Sequence of chain 1.C:
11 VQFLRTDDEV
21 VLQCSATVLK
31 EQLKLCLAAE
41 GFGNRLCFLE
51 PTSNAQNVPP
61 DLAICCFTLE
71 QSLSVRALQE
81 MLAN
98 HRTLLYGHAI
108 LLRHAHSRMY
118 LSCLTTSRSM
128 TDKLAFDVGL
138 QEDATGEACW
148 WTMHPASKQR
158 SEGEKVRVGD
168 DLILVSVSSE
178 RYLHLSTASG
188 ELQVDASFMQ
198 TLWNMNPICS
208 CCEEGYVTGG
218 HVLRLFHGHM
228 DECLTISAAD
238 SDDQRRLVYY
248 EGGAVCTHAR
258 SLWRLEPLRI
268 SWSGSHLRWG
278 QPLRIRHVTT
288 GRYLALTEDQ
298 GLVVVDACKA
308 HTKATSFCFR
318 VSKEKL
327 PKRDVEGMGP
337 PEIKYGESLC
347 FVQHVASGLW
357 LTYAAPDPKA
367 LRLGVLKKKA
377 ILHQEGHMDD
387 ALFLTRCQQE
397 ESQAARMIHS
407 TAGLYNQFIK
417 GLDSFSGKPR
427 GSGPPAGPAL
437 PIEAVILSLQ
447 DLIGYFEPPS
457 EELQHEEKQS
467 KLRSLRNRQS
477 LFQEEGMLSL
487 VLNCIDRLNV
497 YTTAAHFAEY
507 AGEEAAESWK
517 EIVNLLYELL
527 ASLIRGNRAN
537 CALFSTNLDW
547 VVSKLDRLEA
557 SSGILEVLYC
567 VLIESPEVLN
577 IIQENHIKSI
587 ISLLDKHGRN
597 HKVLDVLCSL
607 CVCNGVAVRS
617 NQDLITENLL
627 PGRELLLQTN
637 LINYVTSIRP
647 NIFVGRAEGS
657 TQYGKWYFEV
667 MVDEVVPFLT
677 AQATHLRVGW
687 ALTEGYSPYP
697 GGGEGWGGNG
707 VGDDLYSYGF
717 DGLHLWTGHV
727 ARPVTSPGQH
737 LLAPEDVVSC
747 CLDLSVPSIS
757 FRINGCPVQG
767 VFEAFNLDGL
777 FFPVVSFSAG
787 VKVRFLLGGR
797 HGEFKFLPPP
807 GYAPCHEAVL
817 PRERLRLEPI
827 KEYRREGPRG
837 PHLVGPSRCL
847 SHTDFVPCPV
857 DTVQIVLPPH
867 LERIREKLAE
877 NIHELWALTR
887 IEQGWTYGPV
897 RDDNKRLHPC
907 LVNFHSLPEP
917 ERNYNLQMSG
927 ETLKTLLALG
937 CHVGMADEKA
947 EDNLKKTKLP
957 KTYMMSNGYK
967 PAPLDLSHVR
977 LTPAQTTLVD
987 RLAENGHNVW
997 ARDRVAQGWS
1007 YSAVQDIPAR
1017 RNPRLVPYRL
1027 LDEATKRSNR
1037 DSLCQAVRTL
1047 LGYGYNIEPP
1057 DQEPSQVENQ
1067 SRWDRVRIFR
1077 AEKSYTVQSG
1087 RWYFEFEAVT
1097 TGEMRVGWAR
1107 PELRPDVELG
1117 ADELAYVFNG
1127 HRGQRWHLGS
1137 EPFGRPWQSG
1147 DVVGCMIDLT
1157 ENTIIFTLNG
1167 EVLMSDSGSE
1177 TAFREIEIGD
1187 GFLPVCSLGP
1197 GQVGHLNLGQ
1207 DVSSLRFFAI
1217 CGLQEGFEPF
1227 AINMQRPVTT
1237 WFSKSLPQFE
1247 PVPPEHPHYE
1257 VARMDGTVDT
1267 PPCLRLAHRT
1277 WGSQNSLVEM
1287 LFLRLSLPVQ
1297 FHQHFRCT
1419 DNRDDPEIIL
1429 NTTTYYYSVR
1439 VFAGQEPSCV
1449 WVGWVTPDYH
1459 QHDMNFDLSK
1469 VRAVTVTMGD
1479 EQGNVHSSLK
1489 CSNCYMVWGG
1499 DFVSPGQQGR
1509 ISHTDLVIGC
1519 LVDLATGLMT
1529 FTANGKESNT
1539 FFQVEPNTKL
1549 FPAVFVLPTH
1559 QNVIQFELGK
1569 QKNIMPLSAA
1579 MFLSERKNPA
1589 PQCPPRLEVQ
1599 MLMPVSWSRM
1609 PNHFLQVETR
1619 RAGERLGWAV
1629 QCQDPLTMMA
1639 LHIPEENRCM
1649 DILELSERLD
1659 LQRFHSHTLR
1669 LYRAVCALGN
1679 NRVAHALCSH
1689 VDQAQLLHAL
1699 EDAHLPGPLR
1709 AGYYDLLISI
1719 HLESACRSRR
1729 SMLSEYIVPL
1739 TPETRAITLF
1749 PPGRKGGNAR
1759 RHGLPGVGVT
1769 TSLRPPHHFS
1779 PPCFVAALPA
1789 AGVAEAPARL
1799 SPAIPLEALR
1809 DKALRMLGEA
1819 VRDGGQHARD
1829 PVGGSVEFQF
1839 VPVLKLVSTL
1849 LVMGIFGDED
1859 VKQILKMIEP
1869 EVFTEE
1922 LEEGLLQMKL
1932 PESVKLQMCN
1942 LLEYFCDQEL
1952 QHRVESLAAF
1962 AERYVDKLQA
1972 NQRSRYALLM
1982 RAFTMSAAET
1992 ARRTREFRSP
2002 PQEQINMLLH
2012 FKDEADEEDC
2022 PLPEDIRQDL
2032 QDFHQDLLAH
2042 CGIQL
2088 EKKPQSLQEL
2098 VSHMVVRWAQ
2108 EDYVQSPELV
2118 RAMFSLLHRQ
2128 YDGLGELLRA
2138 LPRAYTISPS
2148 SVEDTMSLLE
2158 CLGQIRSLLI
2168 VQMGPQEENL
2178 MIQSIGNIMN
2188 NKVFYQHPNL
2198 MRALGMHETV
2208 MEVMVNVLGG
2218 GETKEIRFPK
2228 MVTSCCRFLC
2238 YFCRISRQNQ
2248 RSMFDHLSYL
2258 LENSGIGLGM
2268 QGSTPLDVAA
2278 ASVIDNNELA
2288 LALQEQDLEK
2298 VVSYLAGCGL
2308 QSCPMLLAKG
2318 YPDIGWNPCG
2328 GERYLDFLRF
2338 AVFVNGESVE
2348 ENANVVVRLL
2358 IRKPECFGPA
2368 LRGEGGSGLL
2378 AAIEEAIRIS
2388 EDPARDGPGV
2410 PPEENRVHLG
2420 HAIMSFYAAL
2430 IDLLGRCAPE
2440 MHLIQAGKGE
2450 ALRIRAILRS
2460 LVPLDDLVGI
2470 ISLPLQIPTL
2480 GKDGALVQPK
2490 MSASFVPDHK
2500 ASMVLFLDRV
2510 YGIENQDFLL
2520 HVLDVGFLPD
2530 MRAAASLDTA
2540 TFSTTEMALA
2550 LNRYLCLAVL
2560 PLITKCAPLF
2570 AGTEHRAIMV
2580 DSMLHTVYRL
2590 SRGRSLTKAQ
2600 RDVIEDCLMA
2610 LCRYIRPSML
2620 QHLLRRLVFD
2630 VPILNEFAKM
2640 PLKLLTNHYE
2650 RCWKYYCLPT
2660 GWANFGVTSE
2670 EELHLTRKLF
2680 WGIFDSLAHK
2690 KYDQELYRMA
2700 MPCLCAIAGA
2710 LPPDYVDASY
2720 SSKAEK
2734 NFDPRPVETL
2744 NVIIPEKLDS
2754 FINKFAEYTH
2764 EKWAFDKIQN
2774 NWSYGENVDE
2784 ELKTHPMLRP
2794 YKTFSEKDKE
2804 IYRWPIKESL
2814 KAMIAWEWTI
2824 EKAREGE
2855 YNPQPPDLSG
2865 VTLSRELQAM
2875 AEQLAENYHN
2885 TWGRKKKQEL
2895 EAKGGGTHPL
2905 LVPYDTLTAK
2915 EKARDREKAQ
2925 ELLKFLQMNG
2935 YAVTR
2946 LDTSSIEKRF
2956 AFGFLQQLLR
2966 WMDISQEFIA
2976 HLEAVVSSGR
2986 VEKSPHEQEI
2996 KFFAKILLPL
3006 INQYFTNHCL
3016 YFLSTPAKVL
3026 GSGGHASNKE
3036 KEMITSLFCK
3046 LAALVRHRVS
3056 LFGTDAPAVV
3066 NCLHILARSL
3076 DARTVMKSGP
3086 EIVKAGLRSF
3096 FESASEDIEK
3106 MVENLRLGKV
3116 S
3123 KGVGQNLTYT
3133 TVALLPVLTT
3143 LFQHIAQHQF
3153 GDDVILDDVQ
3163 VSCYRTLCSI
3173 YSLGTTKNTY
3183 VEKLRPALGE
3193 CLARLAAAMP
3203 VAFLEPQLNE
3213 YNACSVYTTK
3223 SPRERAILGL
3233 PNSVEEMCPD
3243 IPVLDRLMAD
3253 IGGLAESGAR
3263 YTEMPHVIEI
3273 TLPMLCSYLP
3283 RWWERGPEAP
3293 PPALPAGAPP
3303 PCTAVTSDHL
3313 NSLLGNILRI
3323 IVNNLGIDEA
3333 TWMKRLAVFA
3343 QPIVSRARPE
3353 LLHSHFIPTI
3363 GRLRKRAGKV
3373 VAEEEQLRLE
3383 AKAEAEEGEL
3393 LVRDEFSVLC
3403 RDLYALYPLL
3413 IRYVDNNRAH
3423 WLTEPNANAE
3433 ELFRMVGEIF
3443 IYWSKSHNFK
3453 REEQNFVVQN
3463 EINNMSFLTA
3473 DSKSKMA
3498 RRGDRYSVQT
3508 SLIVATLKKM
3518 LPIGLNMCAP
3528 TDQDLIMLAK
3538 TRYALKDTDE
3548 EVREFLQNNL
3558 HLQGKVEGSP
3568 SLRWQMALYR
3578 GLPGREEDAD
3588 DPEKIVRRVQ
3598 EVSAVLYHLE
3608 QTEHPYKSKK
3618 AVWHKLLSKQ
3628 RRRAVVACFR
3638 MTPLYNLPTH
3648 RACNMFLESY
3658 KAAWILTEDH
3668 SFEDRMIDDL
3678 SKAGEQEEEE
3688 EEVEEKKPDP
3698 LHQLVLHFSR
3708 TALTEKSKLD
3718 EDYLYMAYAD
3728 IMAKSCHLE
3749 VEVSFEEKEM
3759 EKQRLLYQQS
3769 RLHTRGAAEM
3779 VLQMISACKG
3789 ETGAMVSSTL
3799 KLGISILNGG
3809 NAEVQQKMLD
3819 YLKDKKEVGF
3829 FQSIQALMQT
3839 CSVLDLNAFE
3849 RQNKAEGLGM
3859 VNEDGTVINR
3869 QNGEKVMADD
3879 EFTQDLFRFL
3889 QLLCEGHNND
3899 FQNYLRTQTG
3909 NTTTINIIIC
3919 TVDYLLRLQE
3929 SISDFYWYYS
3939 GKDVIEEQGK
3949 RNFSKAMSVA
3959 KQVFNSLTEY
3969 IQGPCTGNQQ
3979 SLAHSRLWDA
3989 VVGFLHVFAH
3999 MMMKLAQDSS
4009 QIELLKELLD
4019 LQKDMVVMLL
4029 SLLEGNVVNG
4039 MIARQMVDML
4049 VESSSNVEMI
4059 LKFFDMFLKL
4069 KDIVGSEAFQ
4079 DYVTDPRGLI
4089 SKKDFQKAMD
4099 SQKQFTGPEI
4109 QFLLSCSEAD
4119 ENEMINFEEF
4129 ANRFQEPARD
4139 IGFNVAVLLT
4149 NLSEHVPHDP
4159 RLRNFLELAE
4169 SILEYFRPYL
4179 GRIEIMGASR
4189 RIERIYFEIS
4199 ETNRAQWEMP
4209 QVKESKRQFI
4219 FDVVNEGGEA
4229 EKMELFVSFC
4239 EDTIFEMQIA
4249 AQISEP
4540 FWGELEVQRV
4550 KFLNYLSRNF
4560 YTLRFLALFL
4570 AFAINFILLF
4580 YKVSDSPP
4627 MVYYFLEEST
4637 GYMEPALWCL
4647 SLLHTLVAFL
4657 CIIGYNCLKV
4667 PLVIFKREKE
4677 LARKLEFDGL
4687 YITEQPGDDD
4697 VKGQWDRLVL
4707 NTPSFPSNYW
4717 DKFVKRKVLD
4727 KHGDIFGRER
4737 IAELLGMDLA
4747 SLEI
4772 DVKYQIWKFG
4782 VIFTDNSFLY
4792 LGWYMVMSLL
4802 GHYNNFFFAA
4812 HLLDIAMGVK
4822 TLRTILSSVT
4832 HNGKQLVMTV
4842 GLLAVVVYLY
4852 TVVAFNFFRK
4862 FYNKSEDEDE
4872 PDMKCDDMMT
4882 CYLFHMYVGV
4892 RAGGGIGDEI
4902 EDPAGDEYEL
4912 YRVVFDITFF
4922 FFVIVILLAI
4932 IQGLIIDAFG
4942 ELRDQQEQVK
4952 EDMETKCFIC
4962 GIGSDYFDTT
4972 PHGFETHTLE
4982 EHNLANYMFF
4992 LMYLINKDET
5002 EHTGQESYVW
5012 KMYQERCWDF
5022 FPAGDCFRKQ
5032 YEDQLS

Binding-site contacts:
Ligand atom C1' contacts residue MET4954 of chain 1.C at 3.4 Å (hydrophobic).
Ligand atom C6 contacts residue ASN4984 of chain 1.C at 4.1 Å.
Ligand atom N9 contacts residue MET4954 of chain 1.C at 3.9 Å.
Ligand atom N6 contacts residue HIS4983 of chain 1.C at 2.4 Å (h-bond).
Ligand atom C6 contacts residue HIS4983 of chain 1.C at 3.3 Å.
Ligand atom C5 contacts residue PHE4959 of chain 1.C at 3.9 Å (hydrophobic).
Ligand atom N1 contacts residue THR4979 of chain 1.C at 3.7 Å.
Ligand atom C8 contacts residue CYS4958 of chain 1.C at 3.8 Å (hydrophobic).
Ligand atom C6 contacts residue LEU4985 of chain 1.C at 3.5 Å (hydrophobic).
Ligand atom N1 contacts residue HIS4983 of chain 1.C at 3.8 Å.
Ligand atom O4' contacts residue MET4954 of chain 1.C at 3.6 Å.
Ligand atom O2' contacts residue THR4979 of chain 1.C at 4.0 Å.
Ligand atom N3 contacts residue LEU4985 of chain 1.C at 4.2 Å.
Ligand atom N7 contacts residue PHE4959 of chain 1.C at 2.9 Å (h-bond).
Ligand atom C2' contacts residue THR4979 of chain 1.C at 3.8 Å.
Ligand atom N6 contacts residue ILE4960 of chain 1.C at 3.4 Å.
Ligand atom C6 contacts residue THR4979 of chain 1.C at 4.1 Å.
Ligand atom O2' contacts residue PHE4975 of chain 1.C at 3.9 Å.
Ligand atom N3 contacts residue THR4979 of chain 1.C at 3.7 Å.
Ligand atom C6 contacts residue PHE4959 of chain 1.C at 4.2 Å (hydrophobic).
Ligand atom C4 contacts residue THR4979 of chain 1.C at 3.7 Å.
Ligand atom N1 contacts residue ASN4984 of chain 1.C at 3.4 Å (h-bond).
Ligand atom C8 contacts residue MET4954 of chain 1.C at 3.8 Å (hydrophobic).
Ligand atom C8 contacts residue PHE4959 of chain 1.C at 3.6 Å (hydrophobic).
Ligand atom N7 contacts residue LYS4957 of chain 1.C at 4.1 Å.
Ligand atom C8 contacts residue LYS4957 of chain 1.C at 3.4 Å.
Ligand atom C2 contacts residue ASN4984 of chain 1.C at 3.5 Å.
Ligand atom C8 contacts residue THR4979 of chain 1.C at 3.6 Å.
Ligand atom C5 contacts residue THR4979 of chain 1.C at 3.9 Å.
Ligand atom N6 contacts residue ASN4984 of chain 1.C at 3.8 Å.
Ligand atom O2' contacts residue MET4954 of chain 1.C at 4.1 Å.
Ligand atom C4 contacts residue MET4954 of chain 1.C at 4.2 Å (hydrophobic).
Ligand atom N9 contacts residue THR4979 of chain 1.C at 3.8 Å.
Ligand atom N1 contacts residue LEU4985 of chain 1.C at 3.0 Å (h-bond).
Ligand atom N7 contacts residue THR4979 of chain 1.C at 3.7 Å.
Ligand atom C2 contacts residue THR4979 of chain 1.C at 3.5 Å.
Ligand atom N6 contacts residue PHE4959 of chain 1.C at 3.9 Å.
Ligand atom N6 contacts residue LEU4985 of chain 1.C at 3.2 Å (h-bond).
Ligand atom N7 contacts residue CYS4958 of chain 1.C at 3.5 Å.
Ligand atom C2 contacts residue LEU4985 of chain 1.C at 3.6 Å (hydrophobic).

This protein binds this small molecule.
Small molecule (SMILES): Nc1ncnc2c1ncn2[C@@H]1O[C@@H]2CO[P](=O)(O)O[C@H]2[C@H]1O